Binding-site contacts:
Ligand atom O7 contacts residue TYR204 of chain 1.A at 3.2 Å (h-bond).
Ligand atom C7 contacts residue ASN139 of chain 1.A at 4.0 Å.
Ligand atom C7 contacts residue TYR204 of chain 1.A at 4.1 Å (hydrophobic).
Ligand atom C1 contacts residue TYR204 of chain 1.A at 4.5 Å (hydrophobic).
Ligand atom C8 contacts residue ILE206 of chain 1.A at 3.1 Å (hydrophobic).
Ligand atom C2 contacts residue ASN139 of chain 1.A at 2.5 Å.
Ligand atom N2 contacts residue ASN139 of chain 1.A at 3.0 Å (h-bond).
Ligand atom C7 contacts residue ILE206 of chain 1.A at 4.2 Å (hydrophobic).
Ligand atom C1 contacts residue ASN139 of chain 1.A at 1.4 Å.
Ligand atom O6 contacts residue TYR204 of chain 1.A at 3.7 Å.
Ligand atom C3 contacts residue ASN139 of chain 1.A at 3.8 Å.
Ligand atom C5 contacts residue TYR204 of chain 1.A at 4.1 Å (hydrophobic).
Ligand atom C8 contacts residue GLU182 of chain 1.A at 3.9 Å.
Ligand atom O6 contacts residue PHE184 of chain 1.A at 4.4 Å.
Ligand atom C5 contacts residue ASN139 of chain 1.A at 3.6 Å.
Ligand atom O4 contacts residue TYR204 of chain 1.A at 4.0 Å.
Ligand atom N2 contacts residue ILE206 of chain 1.A at 4.0 Å.
Ligand atom C8 contacts residue TYR204 of chain 1.A at 4.3 Å (hydrophobic).
Ligand atom C4 contacts residue ASN139 of chain 1.A at 4.2 Å.
Ligand atom C3 contacts residue TYR204 of chain 1.A at 4.4 Å (hydrophobic).
Ligand atom O5 contacts residue ASN139 of chain 1.A at 2.3 Å (h-bond).
Ligand atom O7 contacts residue GLN186 of chain 1.A at 3.9 Å.

Sequence of chain 1.A:
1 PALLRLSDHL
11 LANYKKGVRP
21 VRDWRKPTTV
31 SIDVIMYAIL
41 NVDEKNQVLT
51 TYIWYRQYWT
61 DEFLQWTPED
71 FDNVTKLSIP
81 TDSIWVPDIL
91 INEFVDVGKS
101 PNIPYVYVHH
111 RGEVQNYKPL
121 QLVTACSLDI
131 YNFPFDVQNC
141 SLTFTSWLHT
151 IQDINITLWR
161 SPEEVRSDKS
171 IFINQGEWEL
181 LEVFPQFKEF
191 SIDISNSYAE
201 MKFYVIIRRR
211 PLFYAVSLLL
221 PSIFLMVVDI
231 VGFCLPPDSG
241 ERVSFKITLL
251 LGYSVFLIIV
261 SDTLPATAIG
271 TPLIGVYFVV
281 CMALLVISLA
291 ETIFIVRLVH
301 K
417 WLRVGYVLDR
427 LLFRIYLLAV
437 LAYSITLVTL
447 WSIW

This small molecule binds to this protein.
Small molecule (SMILES): CC(=O)N[C@H]1[C@H](O[C@H]2[C@H](O)[C@@H](NC(C)=O)CO[C@@H]2CO)O[C@H](CO)[C@@H](O)[C@@H]1O